Sequence of chain 1.A:
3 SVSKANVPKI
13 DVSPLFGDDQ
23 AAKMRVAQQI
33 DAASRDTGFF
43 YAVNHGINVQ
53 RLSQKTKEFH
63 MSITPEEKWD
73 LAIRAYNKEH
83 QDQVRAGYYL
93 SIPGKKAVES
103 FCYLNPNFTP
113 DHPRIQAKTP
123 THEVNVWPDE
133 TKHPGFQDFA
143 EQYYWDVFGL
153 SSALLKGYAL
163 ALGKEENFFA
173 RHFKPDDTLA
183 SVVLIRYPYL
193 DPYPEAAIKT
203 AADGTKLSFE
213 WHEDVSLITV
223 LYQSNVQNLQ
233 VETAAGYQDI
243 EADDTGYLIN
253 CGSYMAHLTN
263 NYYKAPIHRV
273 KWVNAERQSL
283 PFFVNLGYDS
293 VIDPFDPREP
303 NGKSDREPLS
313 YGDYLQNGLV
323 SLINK

Binding-site contacts:
Ligand atom C4 contacts residue HIS214 of chain 1.A at 4.0 Å.
Ligand atom N2 contacts residue ARG87 of chain 1.A at 4.2 Å.
Ligand atom C12 contacts residue CYS104 of chain 1.A at 3.9 Å (hydrophobic).
Ligand atom C1 contacts residue FE1 of chain 1.B at 3.2 Å.
Ligand atom C8 contacts residue PHE285 of chain 1.A at 4.2 Å (hydrophobic).
Ligand atom C3 contacts residue FE1 of chain 1.B at 4.2 Å.
Ligand atom C6 contacts residue LEU324 of chain 1.A at 3.1 Å (hydrophobic).
Ligand atom O contacts residue PHE285 of chain 1.A at 3.7 Å.
Ligand atom C13 contacts residue ARG87 of chain 1.A at 3.5 Å.
Ligand atom O contacts residue ASP216 of chain 1.A at 2.9 Å (salt-bridge).
Ligand atom C4 contacts residue FE1 of chain 1.B at 3.4 Å.
Ligand atom C12 contacts residue SER183 of chain 1.A at 4.1 Å.
Ligand atom C7 contacts residue LEU324 of chain 1.A at 3.1 Å (hydrophobic).
Ligand atom N contacts residue PHE285 of chain 1.A at 3.6 Å.
Ligand atom C2 contacts residue VAL272 of chain 1.A at 4.1 Å (hydrophobic).
Ligand atom C10 contacts residue PHE285 of chain 1.A at 4.1 Å (hydrophobic).
Ligand atom O contacts residue FE1 of chain 1.B at 2.4 Å.
Ligand atom O5 contacts residue TYR189 of chain 1.A at 3.3 Å (h-bond).
Ligand atom C contacts residue PHE211 of chain 1.A at 3.3 Å (hydrophobic).
Ligand atom C13 contacts residue SER183 of chain 1.A at 3.6 Å.
Ligand atom C2 contacts residue HIS270 of chain 1.A at 3.6 Å.
Ligand atom O3 contacts residue ARG87 of chain 1.A at 2.9 Å (salt-bridge).
Ligand atom O5 contacts residue PHE211 of chain 1.A at 2.9 Å.
Ligand atom C2 contacts residue FE1 of chain 1.B at 2.4 Å.
Ligand atom C contacts residue VAL272 of chain 1.A at 3.5 Å (hydrophobic).
Ligand atom N1 contacts residue PHE285 of chain 1.A at 3.8 Å.
Ligand atom N contacts residue FE1 of chain 1.B at 3.9 Å.
Ligand atom C1 contacts residue HIS214 of chain 1.A at 3.2 Å.
Ligand atom O2 contacts residue ARG87 of chain 1.A at 2.8 Å (salt-bridge).
Ligand atom C contacts residue HIS214 of chain 1.A at 3.2 Å.
Ligand atom N2 contacts residue CYS104 of chain 1.A at 3.9 Å.
Ligand atom C10 contacts residue VAL185 of chain 1.A at 3.9 Å (hydrophobic).
Ligand atom C4 contacts residue PHE285 of chain 1.A at 3.5 Å (hydrophobic).
Ligand atom N2 contacts residue TYR91 of chain 1.A at 2.9 Å (h-bond).
Ligand atom O contacts residue HIS214 of chain 1.A at 3.2 Å (h-bond).
Ligand atom O3 contacts residue LEU321 of chain 1.A at 3.3 Å.
Ligand atom C2 contacts residue HIS214 of chain 1.A at 3.1 Å.
Ligand atom O2 contacts residue SER183 of chain 1.A at 2.6 Å (h-bond).
Ligand atom O1 contacts residue LEU324 of chain 1.A at 3.7 Å.
Ligand atom C14 contacts residue PHE211 of chain 1.A at 4.1 Å (hydrophobic).

A protein and the small-molecule ligand that binds it are described below.
Small molecule (SMILES): CC(C)[C@@H](NC(=O)[C@H](CCS)NC(=O)CCC[C@H](N)C(=O)O)C(=O)O